This protein binds this small molecule.
Small molecule (SMILES): CC(=O)N[C@H]1[C@H](O[C@H]2[C@H](O)[C@@H](NC(C)=O)CO[C@@H]2CO)O[C@H](CO)[C@@H](O)[C@@H]1O

Sequence of chain 3.A:
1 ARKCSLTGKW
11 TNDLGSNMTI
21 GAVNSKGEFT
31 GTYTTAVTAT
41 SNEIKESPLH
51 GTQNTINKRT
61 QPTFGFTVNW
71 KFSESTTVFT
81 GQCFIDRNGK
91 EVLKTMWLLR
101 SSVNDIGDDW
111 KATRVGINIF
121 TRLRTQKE

Binding-site contacts:
Ligand atom C3 contacts residue ASN17 of chain 3.A at 3.7 Å.
Ligand atom O7 contacts residue ASN17 of chain 3.A at 4.1 Å.
Ligand atom C6 contacts residue LEU123 of chain 3.A at 4.0 Å (hydrophobic).
Ligand atom C1 contacts residue LYS9 of chain 3.A at 4.3 Å.
Ligand atom C7 contacts residue ASN17 of chain 3.A at 3.2 Å.
Ligand atom O6 contacts residue LYS9 of chain 3.A at 2.8 Å (salt-bridge).
Ligand atom O7 contacts residue ALA36 of chain 3.A at 4.5 Å.
Ligand atom O7 contacts residue THR34 of chain 3.A at 4.4 Å.
Ligand atom C7 contacts residue GLY15 of chain 3.A at 4.1 Å.
Ligand atom C5 contacts residue LEU123 of chain 3.A at 3.9 Å (hydrophobic).
Ligand atom O7 contacts residue GLY15 of chain 3.A at 3.6 Å (h-bond).
Ligand atom C5 contacts residue ASN17 of chain 3.A at 3.6 Å.
Ligand atom C4 contacts residue ASN17 of chain 3.A at 4.2 Å.
Ligand atom C8 contacts residue LEU123 of chain 3.A at 4.5 Å (hydrophobic).
Ligand atom C6 contacts residue LYS9 of chain 3.A at 3.8 Å.
Ligand atom C1 contacts residue ASN17 of chain 3.A at 1.4 Å.
Ligand atom N2 contacts residue GLY15 of chain 3.A at 3.9 Å.
Ligand atom C2 contacts residue ASN17 of chain 3.A at 2.4 Å.
Ligand atom C5 contacts residue LYS9 of chain 3.A at 4.2 Å.
Ligand atom C1 contacts residue LEU123 of chain 3.A at 4.0 Å (hydrophobic).
Ligand atom O5 contacts residue LYS9 of chain 3.A at 3.3 Å (salt-bridge).
Ligand atom O5 contacts residue ASN17 of chain 3.A at 2.3 Å (h-bond).
Ligand atom C8 contacts residue THR34 of chain 3.A at 4.3 Å.
Ligand atom O5 contacts residue LEU123 of chain 3.A at 3.5 Å.
Ligand atom C8 contacts residue ASN17 of chain 3.A at 3.2 Å.
Ligand atom N2 contacts residue ASN17 of chain 3.A at 2.8 Å (h-bond).
Ligand atom O6 contacts residue LYS127 of chain 3.A at 4.4 Å.